A protein and the small-molecule ligand that binds it are described below.
Small molecule (SMILES): NC(=O)c1ccc2nc(-c3ccc(Oc4ccc(Cl)cc4)cc3)[nH]c2c1

Sequence of chain 2.A:
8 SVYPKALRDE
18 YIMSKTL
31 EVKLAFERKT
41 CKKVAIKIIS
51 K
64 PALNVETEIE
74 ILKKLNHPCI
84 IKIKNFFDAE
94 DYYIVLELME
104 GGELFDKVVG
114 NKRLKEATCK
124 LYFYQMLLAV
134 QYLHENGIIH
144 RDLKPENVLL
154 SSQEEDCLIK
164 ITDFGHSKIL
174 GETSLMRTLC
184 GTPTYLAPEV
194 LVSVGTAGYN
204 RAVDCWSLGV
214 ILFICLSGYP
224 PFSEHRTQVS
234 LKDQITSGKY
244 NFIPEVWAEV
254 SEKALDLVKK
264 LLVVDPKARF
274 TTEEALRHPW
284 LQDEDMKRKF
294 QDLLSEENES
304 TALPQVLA

Binding-site contacts:
Ligand atom C17 contacts residue GLU103 of chain 2.A at 2.9 Å.
Ligand atom N1 contacts residue THR165 of chain 2.A at 4.1 Å.
Ligand atom C20 contacts residue LEU24 of chain 2.A at 3.6 Å (hydrophobic).
Ligand atom C11 contacts residue MET102 of chain 2.A at 3.2 Å (hydrophobic).
Ligand atom C13 contacts residue LEU24 of chain 2.A at 3.8 Å (hydrophobic).
Ligand atom OAB contacts residue LYS47 of chain 2.A at 2.3 Å (salt-bridge).
Ligand atom C2 contacts residue LYS47 of chain 2.A at 4.0 Å.
Ligand atom C4 contacts residue LEU152 of chain 2.A at 3.9 Å (hydrophobic).
Ligand atom C16 contacts residue GLU103 of chain 2.A at 2.8 Å.
Ligand atom OAB contacts residue ASP166 of chain 2.A at 3.7 Å.
Ligand atom C5 contacts residue LEU152 of chain 2.A at 4.0 Å (hydrophobic).
Ligand atom O1 contacts residue GLY105 of chain 2.A at 4.1 Å.
Ligand atom C2 contacts residue THR165 of chain 2.A at 3.5 Å.
Ligand atom C14 contacts residue LEU24 of chain 2.A at 4.0 Å (hydrophobic).
Ligand atom C12 contacts residue GLY105 of chain 2.A at 3.8 Å.
Ligand atom CLA contacts residue LYS43 of chain 2.A at 4.0 Å.
Ligand atom C11 contacts residue LEU101 of chain 2.A at 4.0 Å (hydrophobic).
Ligand atom N1 contacts residue ASP166 of chain 2.A at 3.2 Å.
Ligand atom N3 contacts residue GLU106 of chain 2.A at 3.9 Å.
Ligand atom C1 contacts residue ASP166 of chain 2.A at 3.9 Å.
Ligand atom CLA contacts residue LEU101 of chain 2.A at 3.9 Å.
Ligand atom N1 contacts residue ASN150 of chain 2.A at 3.5 Å (h-bond).
Ligand atom N4 contacts residue LEU152 of chain 2.A at 3.6 Å.
Ligand atom C7 contacts residue LEU152 of chain 2.A at 3.7 Å (hydrophobic).
Ligand atom C7 contacts residue LEU99 of chain 2.A at 3.7 Å (hydrophobic).
Ligand atom CLA contacts residue GLU103 of chain 2.A at 3.2 Å.
Ligand atom C1 contacts residue LYS47 of chain 2.A at 3.4 Å.
Ligand atom C10 contacts residue MET102 of chain 2.A at 3.5 Å (hydrophobic).
Ligand atom C11 contacts residue GLY105 of chain 2.A at 3.8 Å.
Ligand atom C1 contacts residue THR165 of chain 2.A at 3.4 Å.
Ligand atom C4 contacts residue VAL32 of chain 2.A at 3.9 Å (hydrophobic).
Ligand atom C8 contacts residue LEU99 of chain 2.A at 3.5 Å (hydrophobic).
Ligand atom C10 contacts residue LEU101 of chain 2.A at 3.9 Å (hydrophobic).
Ligand atom C16 contacts residue MET102 of chain 2.A at 3.6 Å (hydrophobic).
Ligand atom C3 contacts residue VAL32 of chain 2.A at 3.9 Å (hydrophobic).
Ligand atom C17 contacts residue MET102 of chain 2.A at 4.0 Å (hydrophobic).
Ligand atom OAB contacts residue THR165 of chain 2.A at 3.4 Å (h-bond).
Ligand atom C6 contacts residue LEU152 of chain 2.A at 3.4 Å (hydrophobic).
Ligand atom C8 contacts residue THR165 of chain 2.A at 3.2 Å.
Ligand atom N3 contacts residue LEU152 of chain 2.A at 3.8 Å.